Binding-site contacts:
Ligand atom OXT contacts residue TRP212 of chain 1.B at 4.0 Å.
Ligand atom N contacts residue GLY121 of chain 1.B at 3.8 Å.
Ligand atom C contacts residue THR208 of chain 1.A at 4.3 Å.
Ligand atom C contacts residue PHE237 of chain 1.B at 4.2 Å (hydrophobic).
Ligand atom N contacts residue SER120 of chain 1.B at 4.5 Å.
Ligand atom OG contacts residue GLY122 of chain 1.B at 4.3 Å.
Ligand atom N contacts residue THR208 of chain 1.A at 4.3 Å.
Ligand atom CB contacts residue TRP212 of chain 1.B at 4.3 Å (hydrophobic).
Ligand atom OG contacts residue GLY121 of chain 1.B at 3.3 Å (h-bond).
Ligand atom C contacts residue TRP212 of chain 1.B at 4.3 Å (hydrophobic).
Ligand atom O contacts residue GLY121 of chain 1.B at 4.4 Å.
Ligand atom O contacts residue THR208 of chain 1.A at 4.1 Å.
Ligand atom CA contacts residue TRP212 of chain 1.B at 4.1 Å (hydrophobic).
Ligand atom O contacts residue PHE237 of chain 1.B at 3.9 Å.
Ligand atom OXT contacts residue PHE237 of chain 1.B at 3.5 Å.
Ligand atom CA contacts residue THR208 of chain 1.A at 4.1 Å.
Ligand atom CB contacts residue GLY121 of chain 1.B at 4.4 Å.

A small-molecule ligand and the protein it binds are described below.
Small molecule (SMILES): N[C@@H](CO)C(=O)O

Sequence of chain 1.B:
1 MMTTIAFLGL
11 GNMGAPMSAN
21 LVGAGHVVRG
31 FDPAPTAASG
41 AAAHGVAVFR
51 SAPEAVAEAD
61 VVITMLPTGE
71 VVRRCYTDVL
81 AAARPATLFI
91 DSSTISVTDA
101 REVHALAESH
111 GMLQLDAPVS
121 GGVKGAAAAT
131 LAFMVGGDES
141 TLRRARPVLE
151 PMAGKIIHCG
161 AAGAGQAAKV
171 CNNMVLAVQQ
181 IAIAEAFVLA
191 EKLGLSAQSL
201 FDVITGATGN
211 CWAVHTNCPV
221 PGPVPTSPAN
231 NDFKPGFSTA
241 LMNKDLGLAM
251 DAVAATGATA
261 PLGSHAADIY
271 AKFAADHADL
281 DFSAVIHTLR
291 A

Sequence of chain 1.A:
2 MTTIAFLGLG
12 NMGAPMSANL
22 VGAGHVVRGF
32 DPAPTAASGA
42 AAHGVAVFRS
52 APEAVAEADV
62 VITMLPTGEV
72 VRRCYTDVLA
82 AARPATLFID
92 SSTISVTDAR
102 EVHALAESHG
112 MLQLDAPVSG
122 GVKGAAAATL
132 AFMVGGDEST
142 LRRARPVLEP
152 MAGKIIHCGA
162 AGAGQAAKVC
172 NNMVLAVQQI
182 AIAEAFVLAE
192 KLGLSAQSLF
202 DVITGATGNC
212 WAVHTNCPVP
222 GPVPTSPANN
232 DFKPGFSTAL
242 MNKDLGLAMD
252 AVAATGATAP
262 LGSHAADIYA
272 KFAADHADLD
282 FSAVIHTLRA